The small molecule below binds the protein below.
Small molecule (SMILES): Nc1nc(=O)c2ncn([C@@H]3O[C@H](CO[P](=O)(O)O[C@H]4[C@@H](O)[C@H](n5ccc(=O)[nH]c5=O)O[C@@H]4CO)[C@@H](O[P](=O)(O)OC[C@H]4O[C@@H](n5ccc(=O)[nH]c5=O)[C@H](O)[C@@H]4O[P](=O)(O)OC[C@H]4O[C@@H](n5cnc6c(N)ncnc65)[C@H](O)[C@@H]4O[P](=O)(O)OC[C@H]4O[C@@H](n5cnc6c(=O)nc(N)[nH]c65)[C@H](O)[C@@H]4O[P](=O)(O)OC[C@H]4O[C@@H](n5cnc6c(N)ncnc65)[C@H](O)[C@@H]4O[P](=O)(O)OC[C@H]4O[C@@H](n5ccc(=O)[nH]c5=O)[C@H](O)[C@@H]4O[P](=O)(O)OC[C@H]4O[C@@H](n5cnc6c(N)ncnc65)[C@H](O)[C@@H]4O)[C@H]3O)c2[nH]1

Binding-site contacts:
Ligand atom C4 contacts residue ASN253 of chain 1.A at 3.2 Å.
Ligand atom N2 contacts residue SER252 of chain 1.A at 3.1 Å (h-bond).
Ligand atom N7 contacts residue TYR217 of chain 1.A at 3.2 Å.
Ligand atom O4 contacts residue ASN253 of chain 1.A at 3.2 Å.
Ligand atom N3 contacts residue ASN72 of chain 1.A at 3.2 Å (h-bond).
Ligand atom N6 contacts residue GLN40 of chain 1.A at 2.9 Å (h-bond).
Ligand atom O4 contacts residue GLN299 of chain 1.A at 3.0 Å (h-bond).
Ligand atom N1 contacts residue GLU256 of chain 1.A at 3.0 Å (salt-bridge).
Ligand atom C2 contacts residue TYR296 of chain 1.A at 2.9 Å (hydrophobic).
Ligand atom N3 contacts residue ASN216 of chain 1.A at 3.2 Å (h-bond).
Ligand atom N7 contacts residue ARG181 of chain 1.A at 3.2 Å.
Ligand atom C8 contacts residue TYR217 of chain 1.A at 3.1 Å (hydrophobic).
Ligand atom N3 contacts residue TYR73 of chain 1.A at 3.2 Å.
Ligand atom O2' contacts residue TYR329 of chain 1.A at 3.1 Å.
Ligand atom N1 contacts residue TYR296 of chain 1.A at 3.0 Å (h-bond).
Ligand atom N9 contacts residue TYR217 of chain 1.A at 3.2 Å.
Ligand atom O4 contacts residue GLN220 of chain 1.A at 3.0 Å (h-bond).
Ligand atom N3 contacts residue TYR296 of chain 1.A at 3.1 Å.
Ligand atom C2 contacts residue GLN112 of chain 1.A at 2.8 Å.
Ligand atom N1 contacts residue GLN112 of chain 1.A at 2.6 Å (h-bond).
Ligand atom O2 contacts residue TYR329 of chain 1.A at 3.1 Å.
Ligand atom C4 contacts residue TYR296 of chain 1.A at 3.1 Å (hydrophobic).
Ligand atom O2 contacts residue ASN72 of chain 1.A at 3.1 Å (h-bond).
Ligand atom OP1 contacts residue TYR178 of chain 1.A at 2.9 Å (h-bond).
Ligand atom O4 contacts residue TYR296 of chain 1.A at 3.2 Å.
Ligand atom O2' contacts residue GLN33 of chain 1.A at 2.9 Å (h-bond).
Ligand atom N3 contacts residue ASN295 of chain 1.A at 3.0 Å (h-bond).
Ligand atom OP1 contacts residue GLN141 of chain 1.A at 2.6 Å (h-bond).
Ligand atom N7 contacts residue GLN148 of chain 1.A at 2.8 Å (h-bond).
Ligand atom N2 contacts residue ASN253 of chain 1.A at 3.1 Å (h-bond).
Ligand atom C5 contacts residue ASN253 of chain 1.A at 3.2 Å.
Ligand atom N1 contacts residue GLN40 of chain 1.A at 3.0 Å (h-bond).
Ligand atom C8 contacts residue GLN148 of chain 1.A at 3.2 Å.
Ligand atom C2' contacts residue TYR217 of chain 1.A at 3.2 Å (hydrophobic).
Ligand atom C2 contacts residue TYR73 of chain 1.A at 3.2 Å (hydrophobic).
Ligand atom C2 contacts residue ASN253 of chain 1.A at 3.1 Å.
Ligand atom C6 contacts residue HIS145 of chain 1.A at 3.1 Å.
Ligand atom O2' contacts residue HIS145 of chain 1.A at 2.8 Å (h-bond).
Ligand atom C5 contacts residue ARG109 of chain 1.A at 3.2 Å.
Ligand atom N2 contacts residue GLU256 of chain 1.A at 3.0 Å (salt-bridge).

Sequence of chain 1.A:
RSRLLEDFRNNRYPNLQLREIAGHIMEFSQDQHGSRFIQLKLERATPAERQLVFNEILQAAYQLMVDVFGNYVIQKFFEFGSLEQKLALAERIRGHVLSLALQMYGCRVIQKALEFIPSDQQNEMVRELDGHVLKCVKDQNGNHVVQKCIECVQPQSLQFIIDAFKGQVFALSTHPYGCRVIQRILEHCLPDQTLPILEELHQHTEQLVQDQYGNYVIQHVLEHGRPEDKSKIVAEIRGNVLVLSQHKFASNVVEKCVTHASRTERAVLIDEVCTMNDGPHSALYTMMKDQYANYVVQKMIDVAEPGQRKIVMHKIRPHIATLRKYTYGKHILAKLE